Binding-site contacts:
Ligand atom O1 contacts residue TYR13 of chain 1.A at 3.6 Å.
Ligand atom C5 contacts residue ASP31 of chain 1.A at 3.5 Å.
Ligand atom C21 contacts residue LEU114 of chain 1.A at 3.6 Å (hydrophobic).
Ligand atom C22 contacts residue LEU114 of chain 1.A at 3.5 Å (hydrophobic).
Ligand atom C16 contacts residue TYR13 of chain 1.A at 3.6 Å (hydrophobic).
Ligand atom C3 contacts residue GLY221 of chain 1.A at 3.7 Å.
Ligand atom N2 contacts residue ASP31 of chain 1.A at 2.5 Å (salt-bridge).
Ligand atom C22 contacts residue ALA115 of chain 1.A at 3.6 Å (hydrophobic).
Ligand atom C6 contacts residue VAL120 of chain 1.A at 3.8 Å (hydrophobic).
Ligand atom C8 contacts residue PHE112 of chain 1.A at 3.8 Å (hydrophobic).
Ligand atom C21 contacts residue ALA115 of chain 1.A at 3.3 Å (hydrophobic).
Ligand atom C15 contacts residue GLY221 of chain 1.A at 3.4 Å.
Ligand atom C3 contacts residue TYR76 of chain 1.A at 3.5 Å (hydrophobic).
Ligand atom C14 contacts residue THR11 of chain 1.A at 3.6 Å.
Ligand atom C16 contacts residue THR220 of chain 1.A at 3.4 Å.
Ligand atom N4 contacts residue GLY33 of chain 1.A at 3.5 Å.
Ligand atom C17 contacts residue GLN12 of chain 1.A at 3.4 Å.
Ligand atom N4 contacts residue ASP219 of chain 1.A at 2.8 Å (salt-bridge).
Ligand atom C4 contacts residue GLY221 of chain 1.A at 3.7 Å.
Ligand atom C3 contacts residue ASP31 of chain 1.A at 3.4 Å.
Ligand atom C6 contacts residue VAL29 of chain 1.A at 3.6 Å (hydrophobic).
Ligand atom C7 contacts residue THR78 of chain 1.A at 3.7 Å.
Ligand atom N3 contacts residue SER77 of chain 1.A at 3.2 Å (h-bond).
Ligand atom C19 contacts residue PHE117 of chain 1.A at 3.6 Å (hydrophobic).
Ligand atom N2 contacts residue TYR76 of chain 1.A at 3.5 Å.
Ligand atom N1 contacts residue ASP219 of chain 1.A at 3.8 Å.
Ligand atom C15 contacts residue SER223 of chain 1.A at 3.6 Å.
Ligand atom C2 contacts residue ASP219 of chain 1.A at 3.6 Å.
Ligand atom N3 contacts residue THR78 of chain 1.A at 3.1 Å (h-bond).
Ligand atom C13 contacts residue SER223 of chain 1.A at 3.5 Å.
Ligand atom C11 contacts residue GLY221 of chain 1.A at 3.8 Å.
Ligand atom C22 contacts residue GLN12 of chain 1.A at 3.4 Å.
Ligand atom N4 contacts residue ASP31 of chain 1.A at 3.2 Å (salt-bridge).
Ligand atom C2 contacts residue ASP31 of chain 1.A at 3.3 Å.
Ligand atom C18 contacts residue PHE117 of chain 1.A at 3.8 Å (hydrophobic).
Ligand atom C5 contacts residue VAL120 of chain 1.A at 3.8 Å (hydrophobic).
Ligand atom O1 contacts residue VAL29 of chain 1.A at 3.7 Å.
Ligand atom C20 contacts residue PRO111 of chain 1.A at 3.8 Å (hydrophobic).
Ligand atom C21 contacts residue PRO111 of chain 1.A at 3.2 Å (hydrophobic).
Ligand atom C15 contacts residue THR11 of chain 1.A at 3.3 Å.

Sequence of chain 1.A:
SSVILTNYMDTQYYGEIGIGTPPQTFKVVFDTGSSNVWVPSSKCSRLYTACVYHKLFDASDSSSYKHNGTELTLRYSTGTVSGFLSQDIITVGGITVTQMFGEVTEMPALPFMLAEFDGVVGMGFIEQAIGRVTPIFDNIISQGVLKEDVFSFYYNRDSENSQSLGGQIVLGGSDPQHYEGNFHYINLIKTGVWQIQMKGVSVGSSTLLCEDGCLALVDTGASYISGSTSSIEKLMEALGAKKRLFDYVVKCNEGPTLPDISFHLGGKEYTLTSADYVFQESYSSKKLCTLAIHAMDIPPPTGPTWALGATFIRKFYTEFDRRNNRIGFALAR

This protein binds this small molecule.
Small molecule (SMILES): CCc1nc(N)nc(N)c1-c1ccc2c3ccccc3n(CCCOC)c2c1